The small molecule below binds the protein below.
Small molecule (SMILES): COc1cnc(-c2csc(CN(C)CCCN(C)C)n2)c2[nH]cc(C(=O)C(=O)N3CCC([C@@H](C#N)c4ccccc4)CC3)c12

Binding-site contacts:
Ligand atom N34 contacts residue LEU86 of chain 3.D at 3.5 Å.
Ligand atom N35 contacts residue ASP83 of chain 3.D at 2.3 Å (salt-bridge).
Ligand atom C06 contacts residue ILE79 of chain 3.D at 3.5 Å (hydrophobic).
Ligand atom C15 contacts residue LEU86 of chain 3.D at 3.6 Å (hydrophobic).
Ligand atom C15 contacts residue GLN400 of chain 3.D at 3.6 Å.
Ligand atom C14 contacts residue TRP395 of chain 3.D at 3.4 Å (hydrophobic).
Ligand atom C25 contacts residue SER344 of chain 3.D at 3.4 Å.
Ligand atom C17 contacts residue GLN400 of chain 3.D at 3.2 Å.
Ligand atom S44 contacts residue GLN400 of chain 3.D at 2.9 Å (h-bond).
Ligand atom C29 contacts residue ILE392 of chain 3.D at 3.6 Å (hydrophobic).
Ligand atom C13 contacts residue TRP395 of chain 3.D at 3.5 Å (hydrophobic).
Ligand atom C24 contacts residue TYR353 of chain 3.D at 3.3 Å (hydrophobic).
Ligand atom N38 contacts residue GLN400 of chain 3.D at 3.0 Å (h-bond).
Ligand atom C01 contacts residue LEU86 of chain 3.D at 3.4 Å (hydrophobic).
Ligand atom C26 contacts residue SER344 of chain 3.D at 3.3 Å.
Ligand atom C06 contacts residue ASP83 of chain 3.D at 3.0 Å.
Ligand atom C05 contacts residue MET402 of chain 3.D at 3.5 Å (hydrophobic).
Ligand atom C31 contacts residue GLN400 of chain 3.D at 3.3 Å.
Ligand atom C06 contacts residue MET394 of chain 3.D at 3.5 Å (hydrophobic).
Ligand atom C16 contacts residue GLN400 of chain 3.D at 3.3 Å.
Ligand atom C27 contacts residue VAL225 of chain 3.D at 3.1 Å (hydrophobic).
Ligand atom N35 contacts residue MET394 of chain 3.D at 3.5 Å.
Ligand atom C28 contacts residue VAL225 of chain 3.D at 3.6 Å (hydrophobic).
Ligand atom N37 contacts residue ASP83 of chain 3.D at 3.0 Å (salt-bridge).
Ligand atom N34 contacts residue MET402 of chain 3.D at 3.6 Å.
Ligand atom C02 contacts residue ASP83 of chain 3.D at 3.5 Å.
Ligand atom C30 contacts residue GLN400 of chain 3.D at 3.4 Å.
Ligand atom C10 contacts residue TRP82 of chain 3.D at 3.6 Å (hydrophobic).
Ligand atom C13 contacts residue VAL225 of chain 3.D at 3.6 Å (hydrophobic).
Ligand atom C07 contacts residue TRP82 of chain 3.D at 3.6 Å (hydrophobic).
Ligand atom N34 contacts residue ALA401 of chain 3.D at 3.6 Å.
Ligand atom O42 contacts residue TRP395 of chain 3.D at 3.2 Å (h-bond).
Ligand atom C06 contacts residue TRP82 of chain 3.D at 3.4 Å (hydrophobic).
Ligand atom C26 contacts residue PHE345 of chain 3.D at 3.5 Å (hydrophobic).
Ligand atom C18 contacts residue GLN400 of chain 3.D at 3.7 Å.
Ligand atom C25 contacts residue TYR353 of chain 3.D at 3.5 Å (hydrophobic).
Ligand atom C11 contacts residue TRP82 of chain 3.D at 3.5 Å (hydrophobic).
Ligand atom O41 contacts residue ILE79 of chain 3.D at 3.5 Å.
Ligand atom C32 contacts residue GLN400 of chain 3.D at 3.7 Å.
Ligand atom O41 contacts residue TRP82 of chain 3.D at 3.6 Å.

Sequence of chain 3.D:
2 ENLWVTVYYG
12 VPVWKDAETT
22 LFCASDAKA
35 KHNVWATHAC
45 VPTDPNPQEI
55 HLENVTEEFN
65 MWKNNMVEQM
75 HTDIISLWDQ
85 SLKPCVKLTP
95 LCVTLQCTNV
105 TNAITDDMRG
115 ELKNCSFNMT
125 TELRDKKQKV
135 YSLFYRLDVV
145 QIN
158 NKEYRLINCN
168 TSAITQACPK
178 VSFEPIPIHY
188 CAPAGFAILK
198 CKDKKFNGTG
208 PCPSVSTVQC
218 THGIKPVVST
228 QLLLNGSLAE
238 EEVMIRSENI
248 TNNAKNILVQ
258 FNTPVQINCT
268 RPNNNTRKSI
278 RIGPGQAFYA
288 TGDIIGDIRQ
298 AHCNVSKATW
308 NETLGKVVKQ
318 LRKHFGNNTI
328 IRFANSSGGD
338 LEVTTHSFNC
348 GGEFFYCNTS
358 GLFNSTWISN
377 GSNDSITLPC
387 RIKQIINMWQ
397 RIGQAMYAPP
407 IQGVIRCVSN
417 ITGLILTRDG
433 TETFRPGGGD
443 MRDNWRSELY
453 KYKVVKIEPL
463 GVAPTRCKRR